Sequence of chain 1.C:
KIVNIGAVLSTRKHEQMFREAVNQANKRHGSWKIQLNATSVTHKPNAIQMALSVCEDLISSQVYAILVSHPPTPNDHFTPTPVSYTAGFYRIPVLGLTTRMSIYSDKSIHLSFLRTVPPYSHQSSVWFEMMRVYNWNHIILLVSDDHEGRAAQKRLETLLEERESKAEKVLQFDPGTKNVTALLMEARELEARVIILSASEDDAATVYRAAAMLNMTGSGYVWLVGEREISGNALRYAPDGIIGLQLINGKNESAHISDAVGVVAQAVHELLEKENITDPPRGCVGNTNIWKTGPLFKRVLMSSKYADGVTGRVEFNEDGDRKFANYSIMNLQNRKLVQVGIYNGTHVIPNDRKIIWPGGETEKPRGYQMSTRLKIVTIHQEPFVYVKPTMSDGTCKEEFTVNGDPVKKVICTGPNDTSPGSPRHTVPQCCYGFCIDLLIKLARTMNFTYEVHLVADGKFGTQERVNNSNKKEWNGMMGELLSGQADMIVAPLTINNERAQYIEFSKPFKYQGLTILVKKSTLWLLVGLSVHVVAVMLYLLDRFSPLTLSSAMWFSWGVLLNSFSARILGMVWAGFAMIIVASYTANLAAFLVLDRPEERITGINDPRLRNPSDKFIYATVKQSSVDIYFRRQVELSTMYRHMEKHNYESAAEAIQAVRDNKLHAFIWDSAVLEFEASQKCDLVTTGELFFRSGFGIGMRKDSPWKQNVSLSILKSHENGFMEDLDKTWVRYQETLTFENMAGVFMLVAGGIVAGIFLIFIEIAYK

Binding-site contacts:
Ligand atom O7 contacts residue ASN471 of chain 1.C at 3.1 Å.
Ligand atom C1 contacts residue ASN471 of chain 1.C at 1.4 Å.
Ligand atom C3 contacts residue ASN471 of chain 1.C at 3.8 Å.
Ligand atom C2 contacts residue ASN471 of chain 1.C at 2.5 Å.
Ligand atom C4 contacts residue ASN471 of chain 1.C at 4.2 Å.
Ligand atom O5 contacts residue ASN471 of chain 1.C at 2.4 Å (h-bond).
Ligand atom C5 contacts residue ASN471 of chain 1.C at 3.7 Å.
Ligand atom N2 contacts residue ASN471 of chain 1.C at 2.9 Å (h-bond).
Ligand atom C7 contacts residue ASN471 of chain 1.C at 3.4 Å.

A small-molecule ligand and the protein it binds are described below.
Small molecule (SMILES): CC(=O)N[C@@H]1[C@@H](O)[C@H](O)[C@@H](CO)O[C@H]1O